The small molecule below binds the protein below.
Small molecule (SMILES): CC(=O)N[C@H]1[C@H](O[C@H]2[C@H](O)[C@@H](NC(C)=O)CO[C@@H]2CO)O[C@H](CO)[C@@H](O)[C@@H]1O

Binding-site contacts:
Ligand atom C4 contacts residue TYR793 of chain 1.A at 3.7 Å (hydrophobic).
Ligand atom C2 contacts residue ASN706 of chain 1.C at 2.5 Å.
Ligand atom O7 contacts residue ASN706 of chain 1.C at 3.2 Å (h-bond).
Ligand atom O5 contacts residue ASN706 of chain 1.C at 2.4 Å (h-bond).
Ligand atom O4 contacts residue TYR793 of chain 1.A at 4.5 Å.
Ligand atom C5 contacts residue ASN706 of chain 1.C at 3.6 Å.
Ligand atom O5 contacts residue TYR793 of chain 1.A at 3.5 Å (h-bond).
Ligand atom C4 contacts residue ASN706 of chain 1.C at 4.3 Å.
Ligand atom C6 contacts residue ILE1127 of chain 1.C at 4.2 Å (hydrophobic).
Ligand atom C7 contacts residue ASN706 of chain 1.C at 3.3 Å.
Ligand atom C8 contacts residue ASN706 of chain 1.C at 4.3 Å.
Ligand atom N2 contacts residue ASN706 of chain 1.C at 3.0 Å (h-bond).
Ligand atom O3 contacts residue TYR793 of chain 1.A at 4.3 Å.
Ligand atom C5 contacts residue TYR793 of chain 1.A at 3.2 Å (hydrophobic).
Ligand atom C3 contacts residue ASN706 of chain 1.C at 3.8 Å.
Ligand atom O7 contacts residue TYR793 of chain 1.A at 3.3 Å.
Ligand atom C3 contacts residue TYR793 of chain 1.A at 4.4 Å (hydrophobic).
Ligand atom O6 contacts residue LYS918 of chain 1.A at 4.3 Å.
Ligand atom C6 contacts residue TYR793 of chain 1.A at 3.8 Å (hydrophobic).
Ligand atom O6 contacts residue TYR793 of chain 1.A at 4.1 Å.
Ligand atom O6 contacts residue ILE1127 of chain 1.C at 4.5 Å.
Ligand atom C1 contacts residue ASN706 of chain 1.C at 1.4 Å.
Ligand atom C1 contacts residue TYR793 of chain 1.A at 3.7 Å (hydrophobic).

Sequence of chain 1.C:
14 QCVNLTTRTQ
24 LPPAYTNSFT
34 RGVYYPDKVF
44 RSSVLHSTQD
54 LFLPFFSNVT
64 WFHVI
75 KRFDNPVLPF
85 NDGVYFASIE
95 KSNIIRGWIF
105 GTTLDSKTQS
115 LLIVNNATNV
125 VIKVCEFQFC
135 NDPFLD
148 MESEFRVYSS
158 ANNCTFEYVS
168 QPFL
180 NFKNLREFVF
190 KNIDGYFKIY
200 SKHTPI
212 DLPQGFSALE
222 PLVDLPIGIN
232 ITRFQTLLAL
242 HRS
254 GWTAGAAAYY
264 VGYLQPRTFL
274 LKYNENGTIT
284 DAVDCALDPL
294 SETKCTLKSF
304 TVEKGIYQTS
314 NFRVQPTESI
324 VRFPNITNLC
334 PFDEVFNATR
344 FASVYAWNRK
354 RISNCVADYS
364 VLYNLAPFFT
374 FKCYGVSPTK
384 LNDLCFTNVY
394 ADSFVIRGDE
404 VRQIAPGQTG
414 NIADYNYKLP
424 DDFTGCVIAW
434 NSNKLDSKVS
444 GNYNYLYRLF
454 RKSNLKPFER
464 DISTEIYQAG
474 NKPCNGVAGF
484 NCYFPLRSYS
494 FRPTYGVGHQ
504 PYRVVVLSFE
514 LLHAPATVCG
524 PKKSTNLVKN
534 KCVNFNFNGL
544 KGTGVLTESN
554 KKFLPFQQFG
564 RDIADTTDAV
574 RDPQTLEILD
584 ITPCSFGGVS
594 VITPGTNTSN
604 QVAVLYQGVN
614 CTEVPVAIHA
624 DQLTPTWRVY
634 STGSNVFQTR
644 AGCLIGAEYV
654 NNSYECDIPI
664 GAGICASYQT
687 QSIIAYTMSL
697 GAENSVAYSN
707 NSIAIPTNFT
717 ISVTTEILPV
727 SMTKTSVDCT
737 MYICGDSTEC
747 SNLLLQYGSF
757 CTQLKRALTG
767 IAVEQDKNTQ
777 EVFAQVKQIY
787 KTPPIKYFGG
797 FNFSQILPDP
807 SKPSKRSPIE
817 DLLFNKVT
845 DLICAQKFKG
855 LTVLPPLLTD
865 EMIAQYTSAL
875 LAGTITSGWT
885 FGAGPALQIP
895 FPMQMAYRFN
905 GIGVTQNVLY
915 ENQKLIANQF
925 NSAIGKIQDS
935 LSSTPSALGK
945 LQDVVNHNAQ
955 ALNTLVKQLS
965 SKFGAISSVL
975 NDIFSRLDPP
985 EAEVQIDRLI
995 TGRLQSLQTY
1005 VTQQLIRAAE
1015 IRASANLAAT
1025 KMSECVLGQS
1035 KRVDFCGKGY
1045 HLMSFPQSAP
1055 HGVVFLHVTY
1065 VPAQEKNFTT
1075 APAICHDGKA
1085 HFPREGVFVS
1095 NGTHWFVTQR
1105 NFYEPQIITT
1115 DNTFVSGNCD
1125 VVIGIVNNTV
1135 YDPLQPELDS

Sequence of chain 1.A:
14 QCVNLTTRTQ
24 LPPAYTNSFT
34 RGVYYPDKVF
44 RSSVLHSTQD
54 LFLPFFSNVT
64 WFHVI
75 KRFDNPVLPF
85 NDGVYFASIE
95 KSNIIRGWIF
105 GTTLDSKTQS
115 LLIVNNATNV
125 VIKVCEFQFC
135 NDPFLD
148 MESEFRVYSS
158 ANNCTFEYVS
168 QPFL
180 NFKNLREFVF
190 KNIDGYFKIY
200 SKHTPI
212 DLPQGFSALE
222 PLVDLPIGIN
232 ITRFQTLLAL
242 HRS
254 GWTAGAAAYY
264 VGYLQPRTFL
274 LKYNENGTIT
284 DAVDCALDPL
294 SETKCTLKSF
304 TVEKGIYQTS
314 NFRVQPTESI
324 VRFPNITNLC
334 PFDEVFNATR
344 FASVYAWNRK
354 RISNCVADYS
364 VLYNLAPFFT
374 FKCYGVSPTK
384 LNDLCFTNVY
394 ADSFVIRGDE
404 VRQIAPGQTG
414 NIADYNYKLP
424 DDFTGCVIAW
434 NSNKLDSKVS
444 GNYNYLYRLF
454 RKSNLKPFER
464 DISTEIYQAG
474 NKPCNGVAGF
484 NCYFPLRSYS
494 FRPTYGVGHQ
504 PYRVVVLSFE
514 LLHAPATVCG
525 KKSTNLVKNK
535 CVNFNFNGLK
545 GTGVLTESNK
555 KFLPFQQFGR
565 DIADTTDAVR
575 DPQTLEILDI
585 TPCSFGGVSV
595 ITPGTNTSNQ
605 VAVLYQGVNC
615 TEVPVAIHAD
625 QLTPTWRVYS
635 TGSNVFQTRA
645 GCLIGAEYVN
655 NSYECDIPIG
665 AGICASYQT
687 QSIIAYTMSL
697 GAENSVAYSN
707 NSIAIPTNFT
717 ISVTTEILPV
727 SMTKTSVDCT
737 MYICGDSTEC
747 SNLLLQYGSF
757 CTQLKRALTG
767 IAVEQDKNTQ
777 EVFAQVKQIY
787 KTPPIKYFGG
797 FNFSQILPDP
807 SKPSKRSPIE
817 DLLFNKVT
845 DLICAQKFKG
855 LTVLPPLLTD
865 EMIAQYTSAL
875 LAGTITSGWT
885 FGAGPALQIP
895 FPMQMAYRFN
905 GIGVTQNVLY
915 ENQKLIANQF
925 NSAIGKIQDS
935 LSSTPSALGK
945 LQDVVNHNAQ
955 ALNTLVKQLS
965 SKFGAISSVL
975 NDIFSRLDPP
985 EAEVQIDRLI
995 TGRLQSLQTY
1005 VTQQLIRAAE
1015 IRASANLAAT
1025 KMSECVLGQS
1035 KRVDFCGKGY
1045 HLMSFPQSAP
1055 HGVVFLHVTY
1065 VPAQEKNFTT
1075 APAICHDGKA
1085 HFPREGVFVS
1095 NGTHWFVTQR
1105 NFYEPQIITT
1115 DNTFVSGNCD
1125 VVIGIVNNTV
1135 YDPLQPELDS